Sequence of chain 6.MA:
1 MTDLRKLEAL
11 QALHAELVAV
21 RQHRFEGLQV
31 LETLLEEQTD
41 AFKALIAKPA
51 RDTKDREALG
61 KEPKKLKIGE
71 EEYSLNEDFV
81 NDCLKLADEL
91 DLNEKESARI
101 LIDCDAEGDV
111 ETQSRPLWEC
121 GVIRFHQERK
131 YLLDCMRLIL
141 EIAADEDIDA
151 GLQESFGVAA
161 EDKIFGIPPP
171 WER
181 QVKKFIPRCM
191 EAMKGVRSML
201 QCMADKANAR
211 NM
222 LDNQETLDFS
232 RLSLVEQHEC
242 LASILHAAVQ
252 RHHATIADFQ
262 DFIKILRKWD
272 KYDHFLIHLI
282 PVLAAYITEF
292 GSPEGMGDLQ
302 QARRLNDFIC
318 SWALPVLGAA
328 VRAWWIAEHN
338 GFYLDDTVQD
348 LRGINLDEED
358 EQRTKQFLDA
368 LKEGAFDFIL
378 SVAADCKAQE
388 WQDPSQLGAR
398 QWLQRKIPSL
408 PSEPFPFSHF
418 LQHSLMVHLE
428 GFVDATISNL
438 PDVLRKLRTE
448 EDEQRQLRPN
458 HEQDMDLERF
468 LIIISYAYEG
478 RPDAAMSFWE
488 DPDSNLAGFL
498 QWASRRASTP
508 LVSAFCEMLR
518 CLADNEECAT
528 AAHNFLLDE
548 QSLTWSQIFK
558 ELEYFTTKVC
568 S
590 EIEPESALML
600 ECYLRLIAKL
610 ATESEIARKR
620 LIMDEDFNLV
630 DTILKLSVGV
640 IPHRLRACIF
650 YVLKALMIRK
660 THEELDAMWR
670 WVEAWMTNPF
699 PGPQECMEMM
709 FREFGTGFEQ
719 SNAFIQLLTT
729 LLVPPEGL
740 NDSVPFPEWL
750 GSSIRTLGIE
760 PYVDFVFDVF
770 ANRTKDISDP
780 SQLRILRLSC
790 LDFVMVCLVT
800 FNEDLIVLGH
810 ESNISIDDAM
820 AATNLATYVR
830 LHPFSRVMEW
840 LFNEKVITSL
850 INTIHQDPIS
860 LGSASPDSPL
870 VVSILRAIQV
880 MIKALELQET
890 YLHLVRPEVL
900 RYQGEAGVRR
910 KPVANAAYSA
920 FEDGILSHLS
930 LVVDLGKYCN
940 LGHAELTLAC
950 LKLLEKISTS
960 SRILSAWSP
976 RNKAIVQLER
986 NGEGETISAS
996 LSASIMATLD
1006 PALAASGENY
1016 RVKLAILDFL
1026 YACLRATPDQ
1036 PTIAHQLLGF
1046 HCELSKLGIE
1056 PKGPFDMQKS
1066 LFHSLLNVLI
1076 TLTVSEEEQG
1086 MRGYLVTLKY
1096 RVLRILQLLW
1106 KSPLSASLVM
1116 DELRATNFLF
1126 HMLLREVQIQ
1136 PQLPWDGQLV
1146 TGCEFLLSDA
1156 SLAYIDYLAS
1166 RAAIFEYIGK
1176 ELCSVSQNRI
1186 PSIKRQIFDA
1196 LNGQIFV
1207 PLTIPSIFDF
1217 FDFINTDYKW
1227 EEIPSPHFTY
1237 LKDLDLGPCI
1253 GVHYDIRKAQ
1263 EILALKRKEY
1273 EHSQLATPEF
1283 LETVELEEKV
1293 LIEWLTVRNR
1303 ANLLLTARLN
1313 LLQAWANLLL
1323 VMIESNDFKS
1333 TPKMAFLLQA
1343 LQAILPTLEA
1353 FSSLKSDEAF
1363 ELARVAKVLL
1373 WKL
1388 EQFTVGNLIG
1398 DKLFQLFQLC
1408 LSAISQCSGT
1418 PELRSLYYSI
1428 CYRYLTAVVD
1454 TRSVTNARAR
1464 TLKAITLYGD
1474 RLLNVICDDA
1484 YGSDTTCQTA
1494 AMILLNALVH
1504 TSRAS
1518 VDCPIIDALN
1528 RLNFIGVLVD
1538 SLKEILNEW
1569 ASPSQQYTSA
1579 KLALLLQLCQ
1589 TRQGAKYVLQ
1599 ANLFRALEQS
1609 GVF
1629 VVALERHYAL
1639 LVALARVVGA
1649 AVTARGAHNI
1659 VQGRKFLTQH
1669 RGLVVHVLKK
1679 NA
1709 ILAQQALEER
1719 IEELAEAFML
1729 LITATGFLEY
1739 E

Sequence of chain 6.KB:
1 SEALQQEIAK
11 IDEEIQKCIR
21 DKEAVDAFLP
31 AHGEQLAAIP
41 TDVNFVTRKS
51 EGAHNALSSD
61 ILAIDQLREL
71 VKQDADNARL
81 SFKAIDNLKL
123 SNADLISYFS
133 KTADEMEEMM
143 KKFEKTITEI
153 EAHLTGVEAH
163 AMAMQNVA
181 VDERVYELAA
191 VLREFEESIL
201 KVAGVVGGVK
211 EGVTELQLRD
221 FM

Sequence of chain 6.PB:
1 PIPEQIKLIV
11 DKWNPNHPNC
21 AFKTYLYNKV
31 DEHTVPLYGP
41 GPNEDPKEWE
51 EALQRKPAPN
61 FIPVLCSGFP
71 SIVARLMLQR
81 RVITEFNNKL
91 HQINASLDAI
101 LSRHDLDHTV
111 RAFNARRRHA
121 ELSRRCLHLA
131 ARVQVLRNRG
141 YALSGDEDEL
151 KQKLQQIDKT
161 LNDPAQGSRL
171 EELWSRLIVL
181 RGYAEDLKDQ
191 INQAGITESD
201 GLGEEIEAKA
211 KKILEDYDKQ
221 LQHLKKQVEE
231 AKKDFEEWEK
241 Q

Binding-site contacts:
Ligand atom CD2 contacts residue ALA1120 of chain 6.MA at 3.5 Å (hydrophobic).
Ligand atom CD1 contacts residue ASN1072 of chain 6.MA at 4.0 Å.
Ligand atom CD2 contacts residue HIS1126 of chain 6.MA at 3.4 Å.
Ligand atom CG contacts residue HIS1126 of chain 6.MA at 4.3 Å.
Ligand atom C contacts residue HIS1126 of chain 6.MA at 4.0 Å.
Ligand atom CD2 contacts residue THR1121 of chain 6.MA at 4.0 Å.
Ligand atom CA contacts residue GLN1063 of chain 6.MA at 4.3 Å.
Ligand atom CZ contacts residue GLN1063 of chain 6.MA at 4.1 Å.
Ligand atom CE2 contacts residue GLN1063 of chain 6.MA at 3.3 Å.
Ligand atom CE1 contacts residue THR1121 of chain 6.MA at 3.9 Å.
Ligand atom OH contacts residue ASP182 of chain 6.KB at 3.4 Å (salt-bridge).
Ligand atom OH contacts residue ASN1072 of chain 6.MA at 3.1 Å (h-bond).
Ligand atom O contacts residue HIS1126 of chain 6.MA at 3.3 Å (h-bond).
Ligand atom CD2 contacts residue THR1121 of chain 6.MA at 4.3 Å.
Ligand atom SD contacts residue ASN1072 of chain 6.MA at 3.7 Å.
Ligand atom CE2 contacts residue ASP182 of chain 6.KB at 4.3 Å.
Ligand atom CD1 contacts residue GLN1063 of chain 6.MA at 3.8 Å.
Ligand atom CG2 contacts residue GLN1063 of chain 6.MA at 3.3 Å.
Ligand atom CZ contacts residue ASN1072 of chain 6.MA at 3.5 Å.
Ligand atom CG contacts residue ASN1072 of chain 6.MA at 4.2 Å.
Ligand atom OH contacts residue GLU183 of chain 6.KB at 3.9 Å.
Ligand atom OH contacts residue HIS1068 of chain 6.MA at 3.8 Å.
Ligand atom CD1 contacts residue ASN1122 of chain 6.MA at 4.3 Å.
Ligand atom C contacts residue GLN1063 of chain 6.MA at 3.9 Å.
Ligand atom O contacts residue THR1121 of chain 6.MA at 4.0 Å.
Ligand atom OH contacts residue GLN1063 of chain 6.MA at 3.7 Å.
Ligand atom CD1 contacts residue TYR141 of chain 6.PB at 3.5 Å (hydrophobic).
Ligand atom C contacts residue VAL1202 of chain 6.MA at 4.2 Å (hydrophobic).
Ligand atom CZ contacts residue ASP182 of chain 6.KB at 4.1 Å.
Ligand atom CD2 contacts residue GLN1063 of chain 6.MA at 3.6 Å.
Ligand atom CB contacts residue THR1121 of chain 6.MA at 3.3 Å.
Ligand atom O contacts residue VAL1202 of chain 6.MA at 3.2 Å.
Ligand atom CD2 contacts residue LEU1129 of chain 6.MA at 4.2 Å (hydrophobic).
Ligand atom CG1 contacts residue TYR141 of chain 6.PB at 3.9 Å (hydrophobic).
Ligand atom CD1 contacts residue PHE1125 of chain 6.MA at 3.6 Å (hydrophobic).
Ligand atom O contacts residue GLN1063 of chain 6.MA at 2.9 Å (h-bond).
Ligand atom CG contacts residue THR1121 of chain 6.MA at 3.3 Å.
Ligand atom CD1 contacts residue THR1121 of chain 6.MA at 3.0 Å.
Ligand atom CE1 contacts residue ASN1072 of chain 6.MA at 3.3 Å.
Ligand atom CD2 contacts residue PHE1125 of chain 6.MA at 4.2 Å (hydrophobic).

A small-molecule ligand and the protein it binds are described below.
Small molecule (SMILES): CC[C@H](C)[C@H](N)C(=O)N[C@@H](CC(C)C)C(=O)N1CCC[C@H]1C(=O)N[C@@H](CCSC)C(=O)N[C@@H](Cc1ccc(O)cc1)C(=O)N[C@@H](CCCCN)C(=O)N[C@@H](CC(C)C)C(=O)N[C@@H](CO)C(=O)N1CCC[C@H]1C=O